The protein below binds the small molecule below.
Small molecule (SMILES): N[C@@H](Cc1c[nH]c[nH+]1)C(=O)O

Binding-site contacts:
Ligand atom CD2 contacts residue ALA130 of chain 1.B at 3.7 Å (hydrophobic).
Ligand atom OXT contacts residue ARG97 of chain 1.B at 2.9 Å (salt-bridge).
Ligand atom C contacts residue ARG87 of chain 1.B at 3.5 Å.
Ligand atom CA contacts residue MG1 of chain 1.D at 3.2 Å.
Ligand atom O contacts residue MG1 of chain 1.D at 2.2 Å.
Ligand atom NE2 contacts residue ALA130 of chain 1.B at 3.4 Å (h-bond).
Ligand atom CD2 contacts residue LEU96 of chain 1.B at 4.0 Å (hydrophobic).
Ligand atom O contacts residue ARG87 of chain 1.B at 2.8 Å (salt-bridge).
Ligand atom CA contacts residue HIS76 of chain 1.A at 3.7 Å.
Ligand atom ND1 contacts residue TYR68 of chain 1.A at 2.7 Å (h-bond).
Ligand atom CG contacts residue TYR75 of chain 1.A at 4.0 Å (hydrophobic).
Ligand atom N contacts residue TYR68 of chain 1.A at 3.2 Å (h-bond).
Ligand atom C contacts residue MG1 of chain 1.D at 3.0 Å.
Ligand atom CG contacts residue ALA130 of chain 1.B at 3.9 Å (hydrophobic).
Ligand atom N contacts residue MG1 of chain 1.D at 2.4 Å.
Ligand atom CG contacts residue GLY129 of chain 1.B at 3.5 Å.
Ligand atom N contacts residue HIS76 of chain 1.A at 3.1 Å (h-bond).
Ligand atom N contacts residue HIS72 of chain 1.A at 3.1 Å.
Ligand atom O contacts residue HIS76 of chain 1.A at 3.1 Å (h-bond).
Ligand atom OXT contacts residue ILE128 of chain 1.B at 3.5 Å.
Ligand atom CB contacts residue GLY129 of chain 1.B at 3.7 Å.
Ligand atom ND1 contacts residue GLY129 of chain 1.B at 3.7 Å.
Ligand atom CA contacts residue TYR75 of chain 1.A at 3.6 Å (hydrophobic).
Ligand atom CD2 contacts residue TYR75 of chain 1.A at 3.4 Å (hydrophobic).
Ligand atom C contacts residue ARG97 of chain 1.B at 3.9 Å.
Ligand atom CE1 contacts residue ALA130 of chain 1.B at 3.5 Å (hydrophobic).
Ligand atom CB contacts residue TYR68 of chain 1.A at 3.9 Å (hydrophobic).
Ligand atom N contacts residue TYR75 of chain 1.A at 3.9 Å.
Ligand atom ND1 contacts residue ALA130 of chain 1.B at 3.7 Å.
Ligand atom N contacts residue HIS137 of chain 1.B at 3.5 Å (h-bond).
Ligand atom O contacts residue HIS137 of chain 1.B at 3.0 Å (h-bond).
Ligand atom C contacts residue HIS137 of chain 1.B at 3.7 Å.
Ligand atom CG contacts residue TYR68 of chain 1.A at 3.7 Å (hydrophobic).
Ligand atom NE2 contacts residue TYR75 of chain 1.A at 3.4 Å.
Ligand atom C contacts residue HIS76 of chain 1.A at 3.7 Å.
Ligand atom CD2 contacts residue GLY129 of chain 1.B at 3.6 Å.
Ligand atom OXT contacts residue ARG87 of chain 1.B at 2.9 Å (salt-bridge).
Ligand atom CD2 contacts residue ARG97 of chain 1.B at 3.7 Å.
Ligand atom NE2 contacts residue GLY129 of chain 1.B at 3.9 Å.
Ligand atom CE1 contacts residue TYR68 of chain 1.A at 3.6 Å (hydrophobic).

Sequence of chain 1.B:
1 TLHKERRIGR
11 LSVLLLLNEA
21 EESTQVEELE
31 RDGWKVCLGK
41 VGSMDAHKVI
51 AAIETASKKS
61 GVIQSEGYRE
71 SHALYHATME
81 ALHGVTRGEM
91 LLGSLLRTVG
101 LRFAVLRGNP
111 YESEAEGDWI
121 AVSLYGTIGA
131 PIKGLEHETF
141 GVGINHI

Sequence of chain 1.A:
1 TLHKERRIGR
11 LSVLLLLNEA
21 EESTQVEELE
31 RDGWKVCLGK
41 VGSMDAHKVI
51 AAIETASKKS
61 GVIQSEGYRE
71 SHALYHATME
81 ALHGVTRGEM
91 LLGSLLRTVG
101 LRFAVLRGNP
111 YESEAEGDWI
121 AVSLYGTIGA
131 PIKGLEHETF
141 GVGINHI